Binding-site contacts:
Ligand atom N2 contacts residue ASN343 of chain 1.A at 3.0 Å (h-bond).
Ligand atom C7 contacts residue GLY339 of chain 1.A at 3.8 Å.
Ligand atom C1 contacts residue ASN343 of chain 1.A at 1.4 Å.
Ligand atom O7 contacts residue ASN343 of chain 1.A at 4.2 Å.
Ligand atom O3 contacts residue VAL367 of chain 1.A at 3.0 Å (h-bond).
Ligand atom C2 contacts residue ASN343 of chain 1.A at 2.5 Å.
Ligand atom C8 contacts residue PHE338 of chain 1.A at 3.8 Å (hydrophobic).
Ligand atom C4 contacts residue ASN343 of chain 1.A at 4.2 Å.
Ligand atom N2 contacts residue GLY339 of chain 1.A at 4.3 Å.
Ligand atom C3 contacts residue ASN343 of chain 1.A at 3.8 Å.
Ligand atom C4 contacts residue SER371 of chain 1.A at 3.7 Å.
Ligand atom C8 contacts residue LEU368 of chain 1.A at 3.5 Å (hydrophobic).
Ligand atom C4 contacts residue ASN370 of chain 1.A at 3.5 Å.
Ligand atom C3 contacts residue ASN370 of chain 1.A at 3.7 Å.
Ligand atom C7 contacts residue VAL367 of chain 1.A at 4.2 Å (hydrophobic).
Ligand atom O7 contacts residue GLY339 of chain 1.A at 4.2 Å.
Ligand atom O3 contacts residue ASN370 of chain 1.A at 3.7 Å.
Ligand atom C5 contacts residue SER371 of chain 1.A at 3.5 Å.
Ligand atom N2 contacts residue LEU368 of chain 1.A at 4.4 Å.
Ligand atom C3 contacts residue VAL367 of chain 1.A at 4.0 Å (hydrophobic).
Ligand atom C5 contacts residue ASN343 of chain 1.A at 3.6 Å.
Ligand atom C5 contacts residue ASN370 of chain 1.A at 4.3 Å.
Ligand atom C7 contacts residue ASN343 of chain 1.A at 3.8 Å.
Ligand atom O5 contacts residue ASN343 of chain 1.A at 2.3 Å (h-bond).
Ligand atom O4 contacts residue ASN370 of chain 1.A at 2.3 Å (h-bond).
Ligand atom C6 contacts residue SER371 of chain 1.A at 4.5 Å.
Ligand atom C3 contacts residue SER371 of chain 1.A at 3.6 Å.
Ligand atom C8 contacts residue ASP364 of chain 1.A at 4.2 Å.
Ligand atom C7 contacts residue LEU368 of chain 1.A at 4.4 Å (hydrophobic).
Ligand atom O7 contacts residue VAL367 of chain 1.A at 3.8 Å.
Ligand atom C1 contacts residue SER371 of chain 1.A at 4.5 Å.
Ligand atom C8 contacts residue GLY339 of chain 1.A at 3.3 Å.
Ligand atom O4 contacts residue SER371 of chain 1.A at 3.3 Å.

A small-molecule ligand and the protein it binds are described below.
Small molecule (SMILES): CC(=O)N[C@@H]1[C@@H](O)[C@H](O)[C@@H](CO)O[C@H]1O

Sequence of chain 1.A:
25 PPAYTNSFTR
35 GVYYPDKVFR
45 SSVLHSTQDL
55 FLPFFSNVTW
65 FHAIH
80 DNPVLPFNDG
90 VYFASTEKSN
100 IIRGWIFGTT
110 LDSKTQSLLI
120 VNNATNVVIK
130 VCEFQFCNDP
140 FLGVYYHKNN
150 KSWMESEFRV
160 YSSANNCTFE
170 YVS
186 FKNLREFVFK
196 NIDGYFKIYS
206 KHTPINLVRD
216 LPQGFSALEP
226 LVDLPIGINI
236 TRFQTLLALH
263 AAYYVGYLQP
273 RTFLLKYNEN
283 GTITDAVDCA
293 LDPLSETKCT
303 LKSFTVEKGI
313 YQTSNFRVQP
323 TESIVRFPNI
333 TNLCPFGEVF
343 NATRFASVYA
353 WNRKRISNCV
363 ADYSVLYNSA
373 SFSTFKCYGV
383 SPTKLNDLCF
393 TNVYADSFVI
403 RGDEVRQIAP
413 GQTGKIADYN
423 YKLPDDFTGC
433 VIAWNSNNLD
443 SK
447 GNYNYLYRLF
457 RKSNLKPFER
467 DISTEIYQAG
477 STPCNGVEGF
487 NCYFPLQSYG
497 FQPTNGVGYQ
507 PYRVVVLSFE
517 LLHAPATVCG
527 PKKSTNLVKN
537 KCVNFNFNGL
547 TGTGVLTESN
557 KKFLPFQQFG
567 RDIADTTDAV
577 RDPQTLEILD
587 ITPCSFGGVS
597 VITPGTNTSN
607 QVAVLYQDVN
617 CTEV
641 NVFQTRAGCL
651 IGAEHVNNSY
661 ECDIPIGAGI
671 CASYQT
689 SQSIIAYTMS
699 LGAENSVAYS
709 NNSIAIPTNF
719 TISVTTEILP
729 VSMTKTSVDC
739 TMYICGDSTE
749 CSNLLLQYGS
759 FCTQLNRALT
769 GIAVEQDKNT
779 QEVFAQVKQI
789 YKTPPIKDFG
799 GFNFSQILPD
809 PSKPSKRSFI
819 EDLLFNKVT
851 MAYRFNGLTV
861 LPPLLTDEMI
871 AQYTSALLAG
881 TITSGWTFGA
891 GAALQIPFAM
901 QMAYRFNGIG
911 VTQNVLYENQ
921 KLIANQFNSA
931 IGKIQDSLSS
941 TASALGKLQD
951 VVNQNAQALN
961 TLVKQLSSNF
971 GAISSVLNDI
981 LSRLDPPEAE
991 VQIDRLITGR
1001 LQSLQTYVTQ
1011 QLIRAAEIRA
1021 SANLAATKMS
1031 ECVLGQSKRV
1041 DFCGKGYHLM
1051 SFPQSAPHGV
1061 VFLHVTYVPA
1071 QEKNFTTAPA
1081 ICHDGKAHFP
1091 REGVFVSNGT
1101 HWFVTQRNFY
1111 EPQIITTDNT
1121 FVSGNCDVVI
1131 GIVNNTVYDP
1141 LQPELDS